Sequence of chain 1.A:
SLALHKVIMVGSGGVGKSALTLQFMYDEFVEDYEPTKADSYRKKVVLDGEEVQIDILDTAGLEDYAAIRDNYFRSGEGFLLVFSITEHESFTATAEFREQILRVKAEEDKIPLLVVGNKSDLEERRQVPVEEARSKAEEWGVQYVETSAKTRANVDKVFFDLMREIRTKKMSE

A protein and the small-molecule ligand that binds it are described below.
Small molecule (SMILES): Nc1nc2c(ncn2[C@@H]2O[C@H](CO[P](=O)(O)O[P](=O)(O)NP(=O)(O)O)[C@@H](O)[C@H]2O)c(=O)[nH]1

Binding-site contacts:
Ligand atom O3G contacts residue LYS27 of chain 1.A at 2.6 Å (salt-bridge).
Ligand atom O3A contacts residue GLY26 of chain 1.A at 3.1 Å (h-bond).
Ligand atom O6 contacts residue ASP131 of chain 1.A at 3.5 Å (salt-bridge).
Ligand atom O3A contacts residue GLY24 of chain 1.A at 3.6 Å.
Ligand atom O3' contacts residue GLU41 of chain 1.A at 2.6 Å (salt-bridge).
Ligand atom O1A contacts residue SER28 of chain 1.A at 3.3 Å (h-bond).
Ligand atom O6 contacts residue LYS160 of chain 1.A at 3.5 Å (salt-bridge).
Ligand atom O2G contacts residue PRO45 of chain 1.A at 3.5 Å.
Ligand atom O1B contacts residue SER28 of chain 1.A at 2.9 Å (h-bond).
Ligand atom O3G contacts residue GLY71 of chain 1.A at 2.7 Å (h-bond).
Ligand atom O4' contacts residue LYS129 of chain 1.A at 3.1 Å (salt-bridge).
Ligand atom O2' contacts residue VAL40 of chain 1.A at 2.9 Å (h-bond).
Ligand atom N2 contacts residue ASP131 of chain 1.A at 2.8 Å (salt-bridge).
Ligand atom O2B contacts residue LYS27 of chain 1.A at 2.8 Å (salt-bridge).
Ligand atom O6 contacts residue ASN128 of chain 1.A at 3.4 Å (h-bond).
Ligand atom N3B contacts residue GLY24 of chain 1.A at 2.9 Å (h-bond).
Ligand atom N3B contacts residue MG1 of chain 1.F at 3.5 Å.
Ligand atom O1G contacts residue MG1 of chain 1.F at 2.0 Å.
Ligand atom O2B contacts residue VAL25 of chain 1.A at 3.3 Å (h-bond).
Ligand atom O1A contacts residue ALA29 of chain 1.A at 2.7 Å (h-bond).
Ligand atom O2B contacts residue GLY26 of chain 1.A at 3.1 Å (h-bond).
Ligand atom O6 contacts residue LYS129 of chain 1.A at 3.4 Å.
Ligand atom N1 contacts residue ASP131 of chain 1.A at 2.8 Å (salt-bridge).
Ligand atom C8 contacts residue ALA29 of chain 1.A at 3.5 Å (hydrophobic).
Ligand atom PG contacts residue MG1 of chain 1.F at 3.2 Å.
Ligand atom O1B contacts residue MG1 of chain 1.F at 2.1 Å.
Ligand atom O1A contacts residue GLY26 of chain 1.A at 3.2 Å.
Ligand atom C5' contacts residue GLY24 of chain 1.A at 3.5 Å.
Ligand atom O2A contacts residue TYR43 of chain 1.A at 3.4 Å.
Ligand atom PB contacts residue LYS27 of chain 1.A at 3.6 Å.
Ligand atom PB contacts residue MG1 of chain 1.F at 3.3 Å.
Ligand atom O2' contacts residue GLU41 of chain 1.A at 3.1 Å.
Ligand atom N7 contacts residue ASN128 of chain 1.A at 3.1 Å (h-bond).
Ligand atom O1G contacts residue THR46 of chain 1.A at 2.9 Å (h-bond).
Ligand atom O6 contacts residue ALA159 of chain 1.A at 2.8 Å (h-bond).
Ligand atom O1B contacts residue LYS27 of chain 1.A at 3.5 Å (salt-bridge).
Ligand atom O2' contacts residue PHE39 of chain 1.A at 3.4 Å.
Ligand atom O2G contacts residue TYR43 of chain 1.A at 2.6 Å (h-bond).
Ligand atom C6 contacts residue ASP131 of chain 1.A at 3.6 Å.
Ligand atom O6 contacts residue SER158 of chain 1.A at 3.4 Å.